Binding-site contacts:
Ligand atom C2 contacts residue ASN82 of chain 1.R at 2.3 Å.
Ligand atom O7 contacts residue GLU64 of chain 1.N at 4.2 Å.
Ligand atom O5 contacts residue ASN82 of chain 1.R at 2.4 Å (h-bond).
Ligand atom C7 contacts residue GLU104 of chain 1.M at 4.4 Å.
Ligand atom C8 contacts residue GLY78 of chain 1.R at 3.9 Å.
Ligand atom C3 contacts residue ASN82 of chain 1.R at 3.7 Å.
Ligand atom C7 contacts residue ASN79 of chain 1.R at 3.2 Å.
Ligand atom N2 contacts residue ASN82 of chain 1.R at 2.7 Å (h-bond).
Ligand atom O7 contacts residue HIS75 of chain 1.R at 4.3 Å.
Ligand atom C8 contacts residue HIS75 of chain 1.R at 3.5 Å.
Ligand atom C8 contacts residue ASN82 of chain 1.R at 4.5 Å.
Ligand atom C5 contacts residue ASN82 of chain 1.R at 3.7 Å.
Ligand atom C8 contacts residue ASN79 of chain 1.R at 3.4 Å.
Ligand atom N2 contacts residue ASN79 of chain 1.R at 4.2 Å.
Ligand atom O7 contacts residue ASN82 of chain 1.R at 3.7 Å.
Ligand atom C1 contacts residue ASN82 of chain 1.R at 1.4 Å.
Ligand atom O7 contacts residue GLU104 of chain 1.M at 3.3 Å (salt-bridge).
Ligand atom C7 contacts residue ASN82 of chain 1.R at 3.4 Å.
Ligand atom N2 contacts residue GLY78 of chain 1.R at 4.5 Å.
Ligand atom C4 contacts residue ASN82 of chain 1.R at 4.1 Å.
Ligand atom O7 contacts residue ASN79 of chain 1.R at 2.9 Å (h-bond).

Sequence of chain 1.M:
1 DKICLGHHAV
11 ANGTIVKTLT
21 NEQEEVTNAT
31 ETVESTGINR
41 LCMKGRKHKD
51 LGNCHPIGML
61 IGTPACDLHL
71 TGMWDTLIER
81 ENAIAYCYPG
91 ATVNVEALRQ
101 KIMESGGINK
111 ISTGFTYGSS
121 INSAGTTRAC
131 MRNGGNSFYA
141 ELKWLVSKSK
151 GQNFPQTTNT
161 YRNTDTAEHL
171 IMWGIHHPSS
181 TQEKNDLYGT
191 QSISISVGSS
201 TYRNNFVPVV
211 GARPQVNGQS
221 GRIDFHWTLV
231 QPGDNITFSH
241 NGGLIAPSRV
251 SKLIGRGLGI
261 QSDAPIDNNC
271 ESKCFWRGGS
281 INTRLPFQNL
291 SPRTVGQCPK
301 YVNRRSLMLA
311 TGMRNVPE

Sequence of chain 1.R:
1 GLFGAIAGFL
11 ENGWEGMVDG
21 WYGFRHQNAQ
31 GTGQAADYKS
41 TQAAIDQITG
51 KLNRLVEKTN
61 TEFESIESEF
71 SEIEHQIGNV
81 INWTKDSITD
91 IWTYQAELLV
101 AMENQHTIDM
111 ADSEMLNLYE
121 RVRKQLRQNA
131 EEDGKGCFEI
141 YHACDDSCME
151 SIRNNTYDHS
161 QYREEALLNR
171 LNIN

Sequence of chain 1.N:
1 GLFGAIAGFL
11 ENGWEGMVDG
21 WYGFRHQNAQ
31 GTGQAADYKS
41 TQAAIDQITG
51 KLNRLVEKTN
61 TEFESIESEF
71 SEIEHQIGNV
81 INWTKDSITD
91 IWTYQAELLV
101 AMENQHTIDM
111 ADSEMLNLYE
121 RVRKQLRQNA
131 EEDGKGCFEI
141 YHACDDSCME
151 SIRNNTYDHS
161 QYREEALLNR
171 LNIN

This small molecule binds to this protein.
Small molecule (SMILES): CC(=O)N[C@@H]1[C@@H](O)[C@H](O)[C@@H](CO)O[C@H]1O